Binding-site contacts:
Ligand atom N2 contacts residue ASN657 of chain 1.C at 3.8 Å.
Ligand atom O5 contacts residue VAL656 of chain 1.C at 4.0 Å.
Ligand atom O5 contacts residue ASN657 of chain 1.C at 3.6 Å.
Ligand atom C8 contacts residue ASN657 of chain 1.C at 4.5 Å.
Ligand atom C1 contacts residue ASN657 of chain 1.C at 3.1 Å.
Ligand atom C7 contacts residue ASN657 of chain 1.C at 3.5 Å.
Ligand atom O7 contacts residue ASN657 of chain 1.C at 2.8 Å (h-bond).
Ligand atom C1 contacts residue VAL656 of chain 1.C at 4.1 Å (hydrophobic).
Ligand atom C2 contacts residue ASN657 of chain 1.C at 3.5 Å.

Sequence of chain 1.C:
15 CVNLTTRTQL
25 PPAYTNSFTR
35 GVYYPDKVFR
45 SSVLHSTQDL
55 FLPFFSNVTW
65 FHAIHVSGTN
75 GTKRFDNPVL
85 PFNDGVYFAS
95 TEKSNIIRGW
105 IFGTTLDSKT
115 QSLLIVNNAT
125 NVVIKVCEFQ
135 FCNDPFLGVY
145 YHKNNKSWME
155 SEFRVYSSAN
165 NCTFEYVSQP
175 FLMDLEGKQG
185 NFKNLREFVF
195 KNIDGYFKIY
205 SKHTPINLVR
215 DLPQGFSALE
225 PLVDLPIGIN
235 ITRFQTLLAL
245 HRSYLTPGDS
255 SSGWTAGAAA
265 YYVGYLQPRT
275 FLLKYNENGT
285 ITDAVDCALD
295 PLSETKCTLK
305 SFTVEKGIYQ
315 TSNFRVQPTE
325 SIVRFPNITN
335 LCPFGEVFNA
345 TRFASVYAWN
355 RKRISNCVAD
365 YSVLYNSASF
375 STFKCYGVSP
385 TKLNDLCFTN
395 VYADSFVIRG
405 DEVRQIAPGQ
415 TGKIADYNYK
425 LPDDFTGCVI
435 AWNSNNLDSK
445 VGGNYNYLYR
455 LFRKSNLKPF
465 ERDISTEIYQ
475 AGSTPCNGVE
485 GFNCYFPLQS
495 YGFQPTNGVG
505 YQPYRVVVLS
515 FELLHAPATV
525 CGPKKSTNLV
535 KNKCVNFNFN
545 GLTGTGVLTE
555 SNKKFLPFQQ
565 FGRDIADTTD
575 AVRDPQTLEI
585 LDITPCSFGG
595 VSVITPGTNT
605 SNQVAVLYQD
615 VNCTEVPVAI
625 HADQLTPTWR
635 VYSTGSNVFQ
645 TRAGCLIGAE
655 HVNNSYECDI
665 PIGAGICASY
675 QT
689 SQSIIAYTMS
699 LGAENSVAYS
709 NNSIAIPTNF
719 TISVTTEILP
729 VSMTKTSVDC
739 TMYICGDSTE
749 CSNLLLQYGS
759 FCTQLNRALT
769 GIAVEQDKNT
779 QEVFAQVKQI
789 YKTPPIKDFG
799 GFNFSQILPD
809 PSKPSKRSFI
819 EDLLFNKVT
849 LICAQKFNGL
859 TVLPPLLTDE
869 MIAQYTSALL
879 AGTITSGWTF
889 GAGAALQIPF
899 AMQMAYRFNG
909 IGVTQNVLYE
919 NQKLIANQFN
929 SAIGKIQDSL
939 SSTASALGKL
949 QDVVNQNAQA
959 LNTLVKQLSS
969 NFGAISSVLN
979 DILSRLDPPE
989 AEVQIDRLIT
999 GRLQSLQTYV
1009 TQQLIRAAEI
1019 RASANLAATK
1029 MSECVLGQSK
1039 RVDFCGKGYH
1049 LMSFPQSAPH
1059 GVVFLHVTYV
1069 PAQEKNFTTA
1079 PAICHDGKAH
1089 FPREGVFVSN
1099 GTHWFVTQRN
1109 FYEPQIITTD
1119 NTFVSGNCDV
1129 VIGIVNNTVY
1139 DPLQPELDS

A small-molecule ligand and the protein it binds are described below.
Small molecule (SMILES): CC(=O)N[C@@H]1[C@@H](O)[C@H](O)[C@@H](CO)O[C@H]1O